Sequence of chain 1.C:
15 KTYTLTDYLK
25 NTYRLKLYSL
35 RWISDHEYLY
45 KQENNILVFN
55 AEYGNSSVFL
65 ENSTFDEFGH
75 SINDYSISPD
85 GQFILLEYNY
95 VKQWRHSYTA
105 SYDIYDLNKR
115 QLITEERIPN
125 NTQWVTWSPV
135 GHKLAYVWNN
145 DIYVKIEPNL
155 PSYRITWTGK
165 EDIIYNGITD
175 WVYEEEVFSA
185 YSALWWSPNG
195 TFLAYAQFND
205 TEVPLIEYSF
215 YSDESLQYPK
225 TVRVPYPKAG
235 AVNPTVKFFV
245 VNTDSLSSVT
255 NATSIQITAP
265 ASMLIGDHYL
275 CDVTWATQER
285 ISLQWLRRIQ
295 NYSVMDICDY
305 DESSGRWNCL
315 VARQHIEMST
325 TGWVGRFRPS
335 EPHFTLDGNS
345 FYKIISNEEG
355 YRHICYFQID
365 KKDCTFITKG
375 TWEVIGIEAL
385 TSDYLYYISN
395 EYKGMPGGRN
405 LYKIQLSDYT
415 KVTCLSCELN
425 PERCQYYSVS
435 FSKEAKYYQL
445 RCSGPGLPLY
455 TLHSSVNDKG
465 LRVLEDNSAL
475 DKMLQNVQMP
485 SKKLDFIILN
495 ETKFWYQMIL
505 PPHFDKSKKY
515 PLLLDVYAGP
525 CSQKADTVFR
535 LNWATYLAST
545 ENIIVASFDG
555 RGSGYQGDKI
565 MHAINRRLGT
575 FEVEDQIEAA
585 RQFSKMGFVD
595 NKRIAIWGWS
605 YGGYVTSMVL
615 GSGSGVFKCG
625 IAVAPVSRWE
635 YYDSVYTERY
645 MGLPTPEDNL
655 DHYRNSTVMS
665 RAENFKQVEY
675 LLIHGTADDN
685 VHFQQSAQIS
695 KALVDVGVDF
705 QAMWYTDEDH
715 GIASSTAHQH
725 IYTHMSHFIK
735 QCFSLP

This small molecule binds to this protein.
Small molecule (SMILES): CC(=O)N[C@H]1[C@H](O[C@H]2[C@H](O)[C@@H](NC(C)=O)CO[C@@H]2CO)O[C@H](CO)[C@@H](O)[C@@H]1O

Binding-site contacts:
Ligand atom O5 contacts residue THR205 of chain 1.C at 3.8 Å.
Ligand atom C7 contacts residue ILE168 of chain 1.C at 4.2 Å (hydrophobic).
Ligand atom C6 contacts residue GLU206 of chain 1.C at 3.3 Å.
Ligand atom C8 contacts residue ILE168 of chain 1.C at 3.9 Å (hydrophobic).
Ligand atom C8 contacts residue THR205 of chain 1.C at 3.8 Å.
Ligand atom O6 contacts residue ASN203 of chain 1.C at 3.5 Å (h-bond).
Ligand atom C1 contacts residue THR205 of chain 1.C at 3.6 Å.
Ligand atom C7 contacts residue GLU206 of chain 1.C at 4.4 Å.
Ligand atom O5 contacts residue ASN203 of chain 1.C at 2.4 Å (h-bond).
Ligand atom C8 contacts residue GLN201 of chain 1.C at 4.1 Å.
Ligand atom C5 contacts residue THR205 of chain 1.C at 3.8 Å.
Ligand atom C6 contacts residue ASN203 of chain 1.C at 3.9 Å.
Ligand atom C7 contacts residue THR205 of chain 1.C at 4.3 Å.
Ligand atom O6 contacts residue THR205 of chain 1.C at 3.4 Å.
Ligand atom C7 contacts residue GLN201 of chain 1.C at 4.3 Å.
Ligand atom O7 contacts residue THR205 of chain 1.C at 4.2 Å.
Ligand atom C5 contacts residue ASN203 of chain 1.C at 3.6 Å.
Ligand atom O7 contacts residue LYS241 of chain 1.C at 4.0 Å.
Ligand atom O7 contacts residue GLU206 of chain 1.C at 3.9 Å.
Ligand atom N2 contacts residue ILE168 of chain 1.C at 4.2 Å.
Ligand atom O6 contacts residue GLU206 of chain 1.C at 2.7 Å (salt-bridge).
Ligand atom C1 contacts residue ASN203 of chain 1.C at 2.8 Å.
Ligand atom O7 contacts residue GLN201 of chain 1.C at 3.8 Å.
Ligand atom C6 contacts residue THR205 of chain 1.C at 4.3 Å.
Ligand atom C2 contacts residue ASN203 of chain 1.C at 4.2 Å.
Ligand atom C8 contacts residue THR162 of chain 1.C at 4.2 Å.